Binding-site contacts:
Ligand atom N1 contacts residue GLU257 of chain 1.A at 3.7 Å.
Ligand atom C1 contacts residue ASN222 of chain 1.A at 3.1 Å.
Ligand atom C4 contacts residue ILE231 of chain 1.A at 3.7 Å (hydrophobic).
Ligand atom C2 contacts residue GLU257 of chain 1.A at 3.0 Å.
Ligand atom O1 contacts residue HIS124 of chain 1.A at 2.8 Å (h-bond).
Ligand atom C7 contacts residue GLU257 of chain 1.A at 3.2 Å.
Ligand atom C1 contacts residue GLU257 of chain 1.A at 3.8 Å.
Ligand atom C5 contacts residue GLU257 of chain 1.A at 2.6 Å.
Ligand atom O25 contacts residue HIS275 of chain 1.A at 3.5 Å.
Ligand atom O25 contacts residue ALA307 of chain 1.A at 3.3 Å.
Ligand atom O3 contacts residue LEU221 of chain 1.A at 3.5 Å.
Ligand atom O3 contacts residue ASN220 of chain 1.A at 3.7 Å.
Ligand atom C5 contacts residue HIS124 of chain 1.A at 3.8 Å.
Ligand atom C10 contacts residue ASN220 of chain 1.A at 3.3 Å.
Ligand atom C8 contacts residue GLU257 of chain 1.A at 1.5 Å.
Ligand atom N5 contacts residue HIS232 of chain 1.A at 3.5 Å.
Ligand atom C2 contacts residue CO1 of chain 1.D at 3.6 Å.
Ligand atom N1 contacts residue HIS224 of chain 1.A at 3.3 Å (h-bond).
Ligand atom C12 contacts residue ASN220 of chain 1.A at 3.4 Å.
Ligand atom C19 contacts residue HIS124 of chain 1.A at 3.8 Å.
Ligand atom C4 contacts residue HIS224 of chain 1.A at 3.6 Å.
Ligand atom C6 contacts residue ASN222 of chain 1.A at 3.3 Å.
Ligand atom C4 contacts residue ASP155 of chain 1.A at 3.5 Å.
Ligand atom C4 contacts residue CO1 of chain 1.D at 3.4 Å.
Ligand atom N6 contacts residue HIS224 of chain 1.A at 3.3 Å.
Ligand atom C3 contacts residue HIS224 of chain 1.A at 3.7 Å.
Ligand atom C8 contacts residue GLU352 of chain 1.A at 3.6 Å.
Ligand atom C8 contacts residue CO1 of chain 1.C at 3.6 Å.
Ligand atom C25 contacts residue TYR337 of chain 1.A at 3.5 Å (hydrophobic).
Ligand atom O1 contacts residue GLU257 of chain 1.A at 3.8 Å.
Ligand atom C23 contacts residue PHE112 of chain 1.A at 3.8 Å (hydrophobic).
Ligand atom N5 contacts residue HIS224 of chain 1.A at 3.4 Å.
Ligand atom C3 contacts residue GLU257 of chain 1.A at 3.5 Å.
Ligand atom C6 contacts residue GLU257 of chain 1.A at 3.2 Å.
Ligand atom C25 contacts residue ALA307 of chain 1.A at 3.4 Å (hydrophobic).
Ligand atom N1 contacts residue CO1 of chain 1.D at 3.4 Å.
Ligand atom C5 contacts residue CO1 of chain 1.D at 3.7 Å.
Ligand atom O3 contacts residue ASN222 of chain 1.A at 3.1 Å (h-bond).
Ligand atom C20 contacts residue HIS124 of chain 1.A at 3.8 Å.
Ligand atom C8 contacts residue CO1 of chain 1.D at 2.5 Å.

Sequence of chain 1.A:
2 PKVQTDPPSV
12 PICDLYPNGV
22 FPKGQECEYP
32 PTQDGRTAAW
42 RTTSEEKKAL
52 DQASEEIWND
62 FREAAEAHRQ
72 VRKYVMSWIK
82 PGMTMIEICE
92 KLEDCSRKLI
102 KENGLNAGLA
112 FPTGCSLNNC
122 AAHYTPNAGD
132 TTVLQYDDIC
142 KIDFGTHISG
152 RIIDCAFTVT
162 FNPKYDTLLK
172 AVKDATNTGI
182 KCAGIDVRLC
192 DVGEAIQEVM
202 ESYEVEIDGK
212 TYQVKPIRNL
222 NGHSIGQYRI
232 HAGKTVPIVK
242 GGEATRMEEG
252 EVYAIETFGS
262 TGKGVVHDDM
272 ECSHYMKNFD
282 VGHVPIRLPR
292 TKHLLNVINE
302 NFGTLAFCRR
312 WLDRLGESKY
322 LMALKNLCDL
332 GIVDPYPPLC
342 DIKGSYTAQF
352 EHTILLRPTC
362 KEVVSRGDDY

The protein below binds the small molecule below.
Small molecule (SMILES): COc1ccc(Cn2nnc3c2[C@@](C)(O)CC[C@H]3OC(=O)NC(C)C)cc1